A protein and the small-molecule ligand that binds it are described below.
Small molecule (SMILES): CC[C@H](C)[C@H](NC(=O)[C@H](CO)NC(=O)[C@H](CCCN=C(N)N)NC(=O)[C@@H](NC(=O)[C@@H]1CCCN1C(=O)[C@@H]1CCCN1C(=O)[C@H](C)N)C(C)C)C(=O)N[C@H](C=O)Cc1ccc(O)cc1

Sequence of chain 3.V:
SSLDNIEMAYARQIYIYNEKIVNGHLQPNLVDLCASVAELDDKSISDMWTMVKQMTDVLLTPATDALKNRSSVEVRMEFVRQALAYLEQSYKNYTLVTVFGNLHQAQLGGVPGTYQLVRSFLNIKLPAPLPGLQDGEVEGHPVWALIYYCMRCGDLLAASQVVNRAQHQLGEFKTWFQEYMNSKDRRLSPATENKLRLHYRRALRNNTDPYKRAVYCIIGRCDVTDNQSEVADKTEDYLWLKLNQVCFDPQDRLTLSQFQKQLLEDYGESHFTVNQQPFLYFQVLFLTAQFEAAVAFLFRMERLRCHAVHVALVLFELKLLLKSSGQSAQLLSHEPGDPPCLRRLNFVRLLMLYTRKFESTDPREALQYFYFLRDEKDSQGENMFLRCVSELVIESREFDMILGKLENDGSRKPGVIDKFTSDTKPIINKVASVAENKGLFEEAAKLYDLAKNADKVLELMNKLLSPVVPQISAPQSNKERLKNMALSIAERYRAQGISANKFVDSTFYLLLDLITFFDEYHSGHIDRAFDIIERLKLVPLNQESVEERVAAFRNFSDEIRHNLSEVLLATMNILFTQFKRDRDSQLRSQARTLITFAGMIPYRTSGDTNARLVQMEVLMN

Binding-site contacts:
Ligand atom N contacts residue THR235 of chain 3.V at 3.9 Å.
Ligand atom CD contacts residue TYR273 of chain 3.V at 3.3 Å (hydrophobic).
Ligand atom O contacts residue ASN281 of chain 3.V at 2.6 Å (h-bond).
Ligand atom CB contacts residue LEU286 of chain 3.V at 3.9 Å (hydrophobic).
Ligand atom CD contacts residue HIS277 of chain 3.V at 3.9 Å.
Ligand atom N contacts residue ASN227 of chain 3.V at 3.0 Å (h-bond).
Ligand atom CG2 contacts residue PHE278 of chain 3.V at 3.7 Å (hydrophobic).
Ligand atom CG2 contacts residue LEU286 of chain 3.V at 3.7 Å (hydrophobic).
Ligand atom CB contacts residue TYR238 of chain 3.V at 3.6 Å (hydrophobic).
Ligand atom CG contacts residue TYR273 of chain 3.V at 3.6 Å (hydrophobic).
Ligand atom O contacts residue TYR94 of chain 3.V at 2.9 Å.
Ligand atom O contacts residue ASN227 of chain 3.V at 3.6 Å.
Ligand atom CG2 contacts residue HIS277 of chain 3.V at 3.3 Å.
Ligand atom C contacts residue THR235 of chain 3.V at 3.6 Å.
Ligand atom O contacts residue HIS277 of chain 3.V at 3.4 Å.
Ligand atom CD1 contacts residue TYR91 of chain 3.V at 3.9 Å (hydrophobic).
Ligand atom C contacts residue THR235 of chain 3.V at 3.6 Å.
Ligand atom CD1 contacts residue TYR94 of chain 3.V at 3.5 Å (hydrophobic).
Ligand atom CB contacts residue ASP233 of chain 3.V at 3.0 Å.
Ligand atom CA contacts residue ASN227 of chain 3.V at 3.7 Å.
Ligand atom N contacts residue THR235 of chain 3.V at 3.5 Å (h-bond).
Ligand atom O contacts residue THR235 of chain 3.V at 3.0 Å (h-bond).
Ligand atom CG contacts residue LYS234 of chain 3.V at 3.3 Å.
Ligand atom O contacts residue LEU286 of chain 3.V at 3.2 Å.
Ligand atom C contacts residue TYR94 of chain 3.V at 4.0 Å (hydrophobic).
Ligand atom CG contacts residue ASP233 of chain 3.V at 3.0 Å.
Ligand atom C contacts residue LEU286 of chain 3.V at 3.8 Å (hydrophobic).
Ligand atom O contacts residue LYS234 of chain 3.V at 3.6 Å.
Ligand atom O contacts residue THR235 of chain 3.V at 3.1 Å (h-bond).
Ligand atom CG2 contacts residue ASN281 of chain 3.V at 3.6 Å.
Ligand atom C contacts residue ASN227 of chain 3.V at 3.5 Å.
Ligand atom N contacts residue TYR273 of chain 3.V at 3.9 Å.
Ligand atom C contacts residue ASN281 of chain 3.V at 3.8 Å.
Ligand atom C contacts residue THR235 of chain 3.V at 3.6 Å.
Ligand atom CG1 contacts residue TYR94 of chain 3.V at 3.8 Å (hydrophobic).
Ligand atom CG2 contacts residue GLU236 of chain 3.V at 3.3 Å.
Ligand atom CG1 contacts residue VAL280 of chain 3.V at 4.0 Å (hydrophobic).
Ligand atom CG contacts residue HIS277 of chain 3.V at 3.8 Å.
Ligand atom CA contacts residue THR235 of chain 3.V at 3.6 Å.
Ligand atom CB contacts residue HIS277 of chain 3.V at 3.7 Å.